Binding-site contacts:
Ligand atom C1 contacts residue ASN161 of chain 1.A at 3.2 Å.
Ligand atom O5 contacts residue ASN161 of chain 1.A at 2.9 Å (h-bond).
Ligand atom N2 contacts residue ASN162 of chain 1.A at 3.4 Å (h-bond).
Ligand atom O6 contacts residue ASN162 of chain 1.A at 2.9 Å (h-bond).
Ligand atom O7 contacts residue ASN162 of chain 1.A at 3.3 Å.
Ligand atom C1 contacts residue ASN162 of chain 1.A at 1.4 Å.
Ligand atom O5 contacts residue ASN162 of chain 1.A at 2.3 Å (h-bond).
Ligand atom C5 contacts residue ASN161 of chain 1.A at 4.2 Å.
Ligand atom C6 contacts residue ASN162 of chain 1.A at 3.5 Å.
Ligand atom C8 contacts residue ILE465 of chain 1.B at 4.1 Å (hydrophobic).
Ligand atom C5 contacts residue ASN162 of chain 1.A at 3.2 Å.
Ligand atom C3 contacts residue ASN162 of chain 1.A at 3.7 Å.
Ligand atom C7 contacts residue ASN162 of chain 1.A at 3.5 Å.
Ligand atom C4 contacts residue ASN162 of chain 1.A at 3.7 Å.
Ligand atom C8 contacts residue ASN162 of chain 1.A at 4.3 Å.
Ligand atom C2 contacts residue ASN162 of chain 1.A at 2.5 Å.

A small-molecule ligand and the protein it binds are described below.
Small molecule (SMILES): CC(=O)N[C@H]1[C@H](O[C@H]2[C@H](O)[C@@H](NC(C)=O)CO[C@@H]2CO)O[C@H](CO)[C@@H](O)[C@@H]1O

Sequence of chain 1.A:
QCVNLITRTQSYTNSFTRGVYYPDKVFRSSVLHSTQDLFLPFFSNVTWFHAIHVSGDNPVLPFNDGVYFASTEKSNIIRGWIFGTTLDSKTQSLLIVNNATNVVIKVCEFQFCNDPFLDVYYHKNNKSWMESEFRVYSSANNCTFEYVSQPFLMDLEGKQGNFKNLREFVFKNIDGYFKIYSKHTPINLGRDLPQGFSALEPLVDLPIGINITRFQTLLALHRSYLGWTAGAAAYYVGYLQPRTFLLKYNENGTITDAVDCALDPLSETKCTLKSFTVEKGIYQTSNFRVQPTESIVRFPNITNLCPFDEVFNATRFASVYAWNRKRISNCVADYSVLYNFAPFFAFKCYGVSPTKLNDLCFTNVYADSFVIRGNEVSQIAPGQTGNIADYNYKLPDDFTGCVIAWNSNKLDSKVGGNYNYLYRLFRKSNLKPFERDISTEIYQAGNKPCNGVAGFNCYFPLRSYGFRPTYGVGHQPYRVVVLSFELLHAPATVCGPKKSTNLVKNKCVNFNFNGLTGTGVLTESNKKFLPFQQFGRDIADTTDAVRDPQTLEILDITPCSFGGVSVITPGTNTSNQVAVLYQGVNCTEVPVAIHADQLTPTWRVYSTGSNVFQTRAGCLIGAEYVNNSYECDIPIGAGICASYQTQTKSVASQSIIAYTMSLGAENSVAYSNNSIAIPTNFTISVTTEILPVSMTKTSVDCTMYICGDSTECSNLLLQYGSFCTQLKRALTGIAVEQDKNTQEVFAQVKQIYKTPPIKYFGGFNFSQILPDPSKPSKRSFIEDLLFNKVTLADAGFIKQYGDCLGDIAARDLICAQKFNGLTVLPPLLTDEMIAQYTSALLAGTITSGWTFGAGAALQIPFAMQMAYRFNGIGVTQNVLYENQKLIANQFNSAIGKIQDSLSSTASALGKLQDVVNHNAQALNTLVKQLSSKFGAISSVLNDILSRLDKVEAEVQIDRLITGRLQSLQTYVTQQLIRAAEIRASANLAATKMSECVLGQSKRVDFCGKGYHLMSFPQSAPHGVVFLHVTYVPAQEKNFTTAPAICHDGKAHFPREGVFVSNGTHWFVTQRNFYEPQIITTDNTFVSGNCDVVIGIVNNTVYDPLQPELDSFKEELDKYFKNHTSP

Sequence of chain 1.B:
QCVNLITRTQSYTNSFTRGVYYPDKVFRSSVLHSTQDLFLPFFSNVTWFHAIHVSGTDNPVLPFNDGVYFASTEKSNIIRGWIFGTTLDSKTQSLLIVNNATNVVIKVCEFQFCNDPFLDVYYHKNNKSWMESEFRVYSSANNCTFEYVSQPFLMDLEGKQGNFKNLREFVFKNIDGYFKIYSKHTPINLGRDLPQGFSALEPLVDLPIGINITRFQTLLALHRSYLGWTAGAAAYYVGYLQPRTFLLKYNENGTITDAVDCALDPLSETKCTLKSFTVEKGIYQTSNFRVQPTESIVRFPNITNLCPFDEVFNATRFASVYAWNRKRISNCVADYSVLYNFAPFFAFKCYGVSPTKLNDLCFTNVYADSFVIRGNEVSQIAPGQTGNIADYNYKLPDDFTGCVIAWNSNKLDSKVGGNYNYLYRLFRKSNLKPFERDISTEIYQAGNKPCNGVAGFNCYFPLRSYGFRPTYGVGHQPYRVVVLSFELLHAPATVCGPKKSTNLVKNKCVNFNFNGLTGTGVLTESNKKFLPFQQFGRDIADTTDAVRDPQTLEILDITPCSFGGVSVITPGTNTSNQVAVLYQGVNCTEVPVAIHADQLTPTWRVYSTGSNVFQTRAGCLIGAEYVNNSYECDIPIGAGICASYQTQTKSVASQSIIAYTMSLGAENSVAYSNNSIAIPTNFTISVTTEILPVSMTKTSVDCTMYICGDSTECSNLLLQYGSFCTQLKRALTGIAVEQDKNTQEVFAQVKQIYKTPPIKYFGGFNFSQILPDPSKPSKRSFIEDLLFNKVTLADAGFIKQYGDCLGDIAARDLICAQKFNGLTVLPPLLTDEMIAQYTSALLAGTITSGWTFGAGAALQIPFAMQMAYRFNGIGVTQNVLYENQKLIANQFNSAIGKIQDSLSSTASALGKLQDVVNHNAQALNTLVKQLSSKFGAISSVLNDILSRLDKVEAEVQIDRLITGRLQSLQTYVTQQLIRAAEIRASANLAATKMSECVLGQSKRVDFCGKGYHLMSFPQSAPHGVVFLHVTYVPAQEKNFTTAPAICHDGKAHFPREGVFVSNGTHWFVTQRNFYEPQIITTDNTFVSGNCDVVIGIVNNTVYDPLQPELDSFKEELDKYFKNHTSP